A small-molecule ligand and the protein it binds are described below.
Small molecule (SMILES): Nc1nc2[nH]cnc2c(=O)[nH]1

Binding-site contacts:
Ligand atom O6 contacts residue LYS58 of chain 57.D at 4.2 Å.
Ligand atom N9 contacts residue TRP38 of chain 57.B at 4.4 Å.
Ligand atom N3 contacts residue TRP38 of chain 57.B at 4.3 Å.
Ligand atom N1 contacts residue LYS58 of chain 57.D at 4.0 Å.
Ligand atom N7 contacts residue TRP38 of chain 57.B at 3.7 Å.
Ligand atom C5 contacts residue TRP38 of chain 57.B at 3.9 Å (hydrophobic).
Ligand atom N1 contacts residue TRP38 of chain 57.B at 4.1 Å.
Ligand atom C4 contacts residue TRP38 of chain 57.B at 4.1 Å (hydrophobic).
Ligand atom C2 contacts residue TRP38 of chain 57.B at 4.2 Å (hydrophobic).
Ligand atom O6 contacts residue TRP38 of chain 57.B at 3.7 Å.
Ligand atom C6 contacts residue TRP38 of chain 57.B at 3.9 Å (hydrophobic).
Ligand atom C8 contacts residue TRP38 of chain 57.B at 4.1 Å (hydrophobic).

Sequence of chain 57.B:
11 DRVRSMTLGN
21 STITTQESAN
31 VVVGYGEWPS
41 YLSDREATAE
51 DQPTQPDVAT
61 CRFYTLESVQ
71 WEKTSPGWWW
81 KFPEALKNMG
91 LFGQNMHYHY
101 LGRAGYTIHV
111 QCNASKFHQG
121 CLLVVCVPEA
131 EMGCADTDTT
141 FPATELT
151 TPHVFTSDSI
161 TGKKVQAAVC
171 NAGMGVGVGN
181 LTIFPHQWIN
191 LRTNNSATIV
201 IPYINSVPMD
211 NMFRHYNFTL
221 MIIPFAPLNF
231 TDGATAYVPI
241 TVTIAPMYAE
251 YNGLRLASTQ

Sequence of chain 57.D:
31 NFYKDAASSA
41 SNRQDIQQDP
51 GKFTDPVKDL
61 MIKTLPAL